The protein below binds the small molecule below.
Small molecule (SMILES): Nc1ccn([C@@H]2O[C@H](CO[P](=O)(O)O[C@H]3[C@@H](O)[C@H](n4ccc(N)nc4=O)O[C@@H]3CO[P](=O)(O)O[C@H]3[C@@H](O)[C@H](n4cnc5c(N)ncnc54)O[C@@H]3CO[P](=O)(O)O[C@H]3[C@@H](O)[C@H](n4ccc(N)nc4=O)O[C@@H]3CO[P](=O)(O)O[C@H]3[C@@H](O)[C@H](n4ccc(=O)[nH]c4=O)O[C@@H]3CO[P](=O)(O)O[C@H]3[C@@H](O)[C@H](n4cnc5c(N)ncnc54)O[C@@H]3CO[P](=O)(O)O[C@H]3[C@@H](O)[C@H](n4cnc5c(=O)nc(N)[nH]c54)O[C@@H]3CO[P](=O)(O)O[C@H]3[C@@H](O)[C@H](n4cnc5c(=O)nc(N)[nH]c54)O[C@@H]3CO)[C@@H](O)[C@H]2O)c(=O)n1

Binding-site contacts:
Ligand atom O4' contacts residue LYS61 of chain 1.C at 3.1 Å (salt-bridge).
Ligand atom P contacts residue TYR85 of chain 1.C at 3.5 Å.
Ligand atom C5' contacts residue TYR85 of chain 1.C at 3.1 Å (hydrophobic).
Ligand atom N7 contacts residue THR45 of chain 1.C at 2.6 Å (h-bond).
Ligand atom C6 contacts residue TYR85 of chain 1.C at 3.5 Å (hydrophobic).
Ligand atom C5' contacts residue SER51 of chain 5.D at 3.5 Å.
Ligand atom OP2 contacts residue SER51 of chain 5.D at 3.2 Å (h-bond).
Ligand atom P contacts residue SER51 of chain 5.D at 3.4 Å.
Ligand atom C2 contacts residue SER47 of chain 1.C at 3.0 Å.
Ligand atom O2 contacts residue ASN87 of chain 1.C at 3.2 Å (h-bond).
Ligand atom N6 contacts residue THR45 of chain 1.C at 2.9 Å (h-bond).
Ligand atom C2' contacts residue GLU63 of chain 1.C at 3.5 Å.
Ligand atom N1 contacts residue TYR85 of chain 1.C at 3.6 Å.
Ligand atom OP1 contacts residue SER51 of chain 5.D at 3.3 Å.
Ligand atom OP1 contacts residue ARG49 of chain 5.D at 2.5 Å (salt-bridge).
Ligand atom N6 contacts residue THR59 of chain 1.C at 2.9 Å (h-bond).
Ligand atom N1 contacts residue THR59 of chain 1.C at 3.6 Å.
Ligand atom O3' contacts residue SER51 of chain 5.D at 3.5 Å (h-bond).
Ligand atom OP2 contacts residue ARG49 of chain 5.D at 2.4 Å (salt-bridge).
Ligand atom OP2 contacts residue LYS57 of chain 5.D at 2.7 Å (salt-bridge).
Ligand atom OP1 contacts residue SER51 of chain 5.D at 2.7 Å (h-bond).
Ligand atom C2' contacts residue TYR85 of chain 1.C at 3.4 Å (hydrophobic).
Ligand atom C6 contacts residue THR45 of chain 1.C at 3.5 Å.
Ligand atom O2' contacts residue GLU63 of chain 1.C at 3.0 Å (salt-bridge).
Ligand atom OP2 contacts residue LYS57 of chain 5.D at 3.4 Å.
Ligand atom OP2 contacts residue TYR85 of chain 1.C at 2.5 Å (h-bond).
Ligand atom C5 contacts residue THR45 of chain 1.C at 3.3 Å.
Ligand atom OP2 contacts residue LYS43 of chain 1.C at 3.2 Å (salt-bridge).
Ligand atom N1 contacts residue SER47 of chain 1.C at 2.7 Å (h-bond).
Ligand atom O3' contacts residue TYR85 of chain 1.C at 3.6 Å.
Ligand atom OP1 contacts residue SER52 of chain 5.D at 3.0 Å.
Ligand atom N6 contacts residue CYS46 of chain 1.C at 3.4 Å (h-bond).
Ligand atom OP1 contacts residue ASN55 of chain 5.D at 3.3 Å (h-bond).
Ligand atom P contacts residue ARG49 of chain 5.D at 2.9 Å.
Ligand atom OP2 contacts residue ASN55 of chain 5.D at 3.2 Å (h-bond).
Ligand atom C4 contacts residue TYR85 of chain 1.C at 3.5 Å (hydrophobic).
Ligand atom O2' contacts residue TYR85 of chain 1.C at 3.5 Å.
Ligand atom C5 contacts residue TYR85 of chain 1.C at 3.5 Å (hydrophobic).
Ligand atom C3' contacts residue TYR85 of chain 1.C at 3.3 Å (hydrophobic).
Ligand atom C4' contacts residue TYR85 of chain 1.C at 3.3 Å (hydrophobic).

Sequence of chain 1.C:
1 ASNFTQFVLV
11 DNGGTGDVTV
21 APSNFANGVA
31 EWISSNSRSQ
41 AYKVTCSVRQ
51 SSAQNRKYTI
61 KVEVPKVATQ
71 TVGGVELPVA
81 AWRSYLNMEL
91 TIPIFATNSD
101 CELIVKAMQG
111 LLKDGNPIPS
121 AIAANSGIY

Sequence of chain 5.D:
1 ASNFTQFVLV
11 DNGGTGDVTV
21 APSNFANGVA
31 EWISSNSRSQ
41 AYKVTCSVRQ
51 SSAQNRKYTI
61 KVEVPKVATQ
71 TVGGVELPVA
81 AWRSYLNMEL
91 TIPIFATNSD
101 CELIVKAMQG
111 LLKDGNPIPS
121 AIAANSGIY